Sequence of chain 2.A:
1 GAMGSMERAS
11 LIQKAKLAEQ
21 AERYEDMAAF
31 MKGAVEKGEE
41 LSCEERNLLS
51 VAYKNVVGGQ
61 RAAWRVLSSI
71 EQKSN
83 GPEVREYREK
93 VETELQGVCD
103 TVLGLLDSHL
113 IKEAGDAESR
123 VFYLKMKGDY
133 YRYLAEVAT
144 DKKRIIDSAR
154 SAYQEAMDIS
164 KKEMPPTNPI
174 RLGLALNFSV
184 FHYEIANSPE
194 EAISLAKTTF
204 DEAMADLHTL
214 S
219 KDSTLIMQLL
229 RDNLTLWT

Binding-site contacts:
Ligand atom P contacts residue ARG61 of chain 2.A at 3.8 Å.
Ligand atom CD2 contacts residue GLU187 of chain 2.A at 2.8 Å.
Ligand atom CA contacts residue ASN180 of chain 2.A at 3.4 Å.
Ligand atom CG2 contacts residue VAL183 of chain 2.A at 3.6 Å (hydrophobic).
Ligand atom O3P contacts residue TYR135 of chain 2.A at 2.8 Å (h-bond).
Ligand atom N contacts residue GLU187 of chain 2.A at 3.1 Å (salt-bridge).
Ligand atom O1P contacts residue ARG61 of chain 2.A at 3.0 Å (salt-bridge).
Ligand atom CG2 contacts residue ASN180 of chain 2.A at 3.7 Å.
Ligand atom C contacts residue LEU179 of chain 2.A at 3.6 Å (hydrophobic).
Ligand atom CE1 contacts residue TRP235 of chain 2.A at 3.1 Å (hydrophobic).
Ligand atom O contacts residue VAL183 of chain 2.A at 3.5 Å.
Ligand atom O2P contacts residue ARG134 of chain 2.A at 2.9 Å (salt-bridge).
Ligand atom CA contacts residue GLU187 of chain 2.A at 3.8 Å.
Ligand atom O contacts residue LEU179 of chain 2.A at 3.5 Å.
Ligand atom O2P contacts residue ARG61 of chain 2.A at 3.0 Å (salt-bridge).
Ligand atom CB contacts residue ASN231 of chain 2.A at 3.5 Å.
Ligand atom CE1 contacts residue LEU234 of chain 2.A at 3.7 Å (hydrophobic).
Ligand atom CB contacts residue ASN231 of chain 2.A at 3.5 Å.
Ligand atom CD1 contacts residue LEU234 of chain 2.A at 3.6 Å (hydrophobic).
Ligand atom O contacts residue LEU227 of chain 2.A at 3.8 Å.
Ligand atom CE2 contacts residue TRP235 of chain 2.A at 3.6 Å (hydrophobic).
Ligand atom CA contacts residue LEU179 of chain 2.A at 3.7 Å (hydrophobic).
Ligand atom CE contacts residue ASP230 of chain 2.A at 3.1 Å.
Ligand atom NZ contacts residue ASP230 of chain 2.A at 3.4 Å (salt-bridge).
Ligand atom O contacts residue ASN231 of chain 2.A at 3.0 Å (h-bond).
Ligand atom CB contacts residue ASN180 of chain 2.A at 3.2 Å.
Ligand atom C contacts residue ASN180 of chain 2.A at 3.6 Å.
Ligand atom CD2 contacts residue TRP235 of chain 2.A at 3.7 Å (hydrophobic).
Ligand atom CG contacts residue ASN231 of chain 2.A at 3.4 Å.
Ligand atom CE2 contacts residue TYR186 of chain 2.A at 3.4 Å (hydrophobic).
Ligand atom N contacts residue ASN231 of chain 2.A at 3.0 Å (h-bond).
Ligand atom CG contacts residue GLU187 of chain 2.A at 3.5 Å.
Ligand atom O3P contacts residue ARG134 of chain 2.A at 2.9 Å (salt-bridge).
Ligand atom CD contacts residue LEU227 of chain 2.A at 3.6 Å (hydrophobic).
Ligand atom CZ contacts residue TYR186 of chain 2.A at 3.6 Å (hydrophobic).
Ligand atom CG contacts residue TRP235 of chain 2.A at 3.6 Å (hydrophobic).
Ligand atom CD1 contacts residue TRP235 of chain 2.A at 3.3 Å (hydrophobic).
Ligand atom CZ contacts residue TRP235 of chain 2.A at 3.3 Å (hydrophobic).
Ligand atom CB contacts residue GLU187 of chain 2.A at 3.3 Å.
Ligand atom CA contacts residue ASN231 of chain 2.A at 3.8 Å.

This protein binds this small molecule.
Small molecule (SMILES): C[C@@H](OP(=O)(O)O)[C@@H](C=O)NC(=O)[C@H](CCCC[NH3+])NC(=O)[C@@H](N)Cc1ccccc1